Sequence of chain 1.B:
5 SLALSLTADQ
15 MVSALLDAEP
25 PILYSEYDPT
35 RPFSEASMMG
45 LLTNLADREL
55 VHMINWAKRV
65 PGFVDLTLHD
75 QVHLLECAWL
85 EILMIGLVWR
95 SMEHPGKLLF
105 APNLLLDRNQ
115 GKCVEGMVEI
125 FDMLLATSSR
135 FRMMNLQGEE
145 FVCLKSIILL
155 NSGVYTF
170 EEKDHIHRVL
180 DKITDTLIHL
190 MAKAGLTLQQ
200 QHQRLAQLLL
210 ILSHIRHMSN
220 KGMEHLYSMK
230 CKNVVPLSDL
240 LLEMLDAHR

Binding-site contacts:
Ligand atom CP3 contacts residue HIS224 of chain 1.B at 3.4 Å.
Ligand atom C8 contacts residue PHE104 of chain 1.B at 3.9 Å (hydrophobic).
Ligand atom CP3 contacts residue LEU225 of chain 1.B at 3.6 Å (hydrophobic).
Ligand atom C4 contacts residue GLU53 of chain 1.B at 3.2 Å.
Ligand atom C6 contacts residue PHE104 of chain 1.B at 3.9 Å (hydrophobic).
Ligand atom C3 contacts residue GLU53 of chain 1.B at 3.2 Å.
Ligand atom CP9 contacts residue ALA50 of chain 1.B at 3.6 Å (hydrophobic).
Ligand atom C2 contacts residue LEU91 of chain 1.B at 4.0 Å (hydrophobic).
Ligand atom C2 contacts residue LEU87 of chain 1.B at 3.6 Å (hydrophobic).
Ligand atom OP3 contacts residue HIS224 of chain 1.B at 2.4 Å (h-bond).
Ligand atom OP3 contacts residue MET43 of chain 1.B at 3.7 Å.
Ligand atom C4 contacts residue ALA50 of chain 1.B at 3.9 Å (hydrophobic).
Ligand atom OP3 contacts residue MET121 of chain 1.B at 3.7 Å.
Ligand atom OP3 contacts residue LEU225 of chain 1.B at 3.5 Å.
Ligand atom CP2 contacts residue MET121 of chain 1.B at 3.9 Å (hydrophobic).
Ligand atom C5 contacts residue PHE104 of chain 1.B at 4.1 Å (hydrophobic).
Ligand atom CP4 contacts residue LEU225 of chain 1.B at 3.8 Å (hydrophobic).
Ligand atom CP2 contacts residue GLY221 of chain 1.B at 3.5 Å.
Ligand atom C5 contacts residue LEU46 of chain 1.B at 3.6 Å (hydrophobic).
Ligand atom CP5 contacts residue THR47 of chain 1.B at 4.1 Å.
Ligand atom C4 contacts residue PHE104 of chain 1.B at 4.1 Å (hydrophobic).
Ligand atom O3 contacts residue LEU87 of chain 1.B at 3.6 Å (h-bond).
Ligand atom CP3 contacts residue MET121 of chain 1.B at 3.5 Å (hydrophobic).
Ligand atom CP4 contacts residue MET43 of chain 1.B at 3.5 Å (hydrophobic).
Ligand atom CP3 contacts residue MET43 of chain 1.B at 4.1 Å (hydrophobic).
Ligand atom O3 contacts residue GLU53 of chain 1.B at 2.4 Å (salt-bridge).
Ligand atom C9 contacts residue MET121 of chain 1.B at 4.1 Å (hydrophobic).
Ligand atom C8 contacts residue LEU46 of chain 1.B at 4.0 Å (hydrophobic).
Ligand atom CP8 contacts residue LEU84 of chain 1.B at 3.8 Å (hydrophobic).
Ligand atom O3 contacts residue ARG94 of chain 1.B at 3.4 Å (salt-bridge).
Ligand atom C3 contacts residue LEU87 of chain 1.B at 3.9 Å (hydrophobic).
Ligand atom CP2 contacts residue LEU225 of chain 1.B at 3.7 Å (hydrophobic).
Ligand atom CP2 contacts residue HIS224 of chain 1.B at 3.8 Å.
Ligand atom OP3 contacts residue MET228 of chain 1.B at 3.5 Å.
Ligand atom CP4 contacts residue MET121 of chain 1.B at 3.6 Å (hydrophobic).
Ligand atom C1 contacts residue PHE104 of chain 1.B at 4.0 Å (hydrophobic).
Ligand atom C4 contacts residue LEU46 of chain 1.B at 4.1 Å (hydrophobic).
Ligand atom C5 contacts residue ALA50 of chain 1.B at 3.9 Å (hydrophobic).
Ligand atom CP8 contacts residue ALA50 of chain 1.B at 3.9 Å (hydrophobic).
Ligand atom CP1 contacts residue GLY221 of chain 1.B at 4.1 Å.

The protein below binds the small molecule below.
Small molecule (SMILES): CC/C(=C(/CC)c1ccc(O)cc1)c1ccc(O)cc1